Sequence of chain 1.A:
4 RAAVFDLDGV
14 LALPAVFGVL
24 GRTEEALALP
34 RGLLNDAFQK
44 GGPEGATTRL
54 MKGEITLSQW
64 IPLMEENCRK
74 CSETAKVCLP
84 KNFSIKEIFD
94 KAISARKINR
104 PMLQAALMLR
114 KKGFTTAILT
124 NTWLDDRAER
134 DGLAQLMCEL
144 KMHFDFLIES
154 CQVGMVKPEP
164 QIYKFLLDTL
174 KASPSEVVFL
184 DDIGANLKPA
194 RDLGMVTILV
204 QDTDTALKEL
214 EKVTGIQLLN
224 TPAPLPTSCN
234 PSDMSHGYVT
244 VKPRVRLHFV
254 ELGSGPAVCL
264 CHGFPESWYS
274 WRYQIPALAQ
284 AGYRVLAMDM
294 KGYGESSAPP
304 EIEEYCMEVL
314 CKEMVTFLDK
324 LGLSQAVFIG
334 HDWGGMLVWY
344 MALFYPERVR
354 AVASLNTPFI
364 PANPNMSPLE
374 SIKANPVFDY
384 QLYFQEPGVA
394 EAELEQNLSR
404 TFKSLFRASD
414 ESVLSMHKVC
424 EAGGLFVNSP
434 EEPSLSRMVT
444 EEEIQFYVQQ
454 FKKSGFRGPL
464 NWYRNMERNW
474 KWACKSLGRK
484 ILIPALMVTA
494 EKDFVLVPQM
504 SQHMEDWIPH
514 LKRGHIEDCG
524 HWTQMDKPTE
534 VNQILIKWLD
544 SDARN

This small molecule binds to this protein.
Small molecule (SMILES): O=C(NCc1ccc(Cl)cc1Cl)N1CCC(Oc2ncccn2)CC1

Binding-site contacts:
Ligand atom N22 contacts residue MET339 of chain 1.A at 3.5 Å.
Ligand atom C6 contacts residue TYR466 of chain 1.A at 3.0 Å (hydrophobic).
Ligand atom O16 contacts residue MET339 of chain 1.A at 3.2 Å.
Ligand atom N10 contacts residue TRP336 of chain 1.A at 3.8 Å.
Ligand atom C6 contacts residue ASP335 of chain 1.A at 3.2 Å.
Ligand atom CL1 contacts residue PHE497 of chain 1.A at 3.6 Å.
Ligand atom C6 contacts residue PHE267 of chain 1.A at 3.8 Å (hydrophobic).
Ligand atom C12 contacts residue GLN384 of chain 1.A at 3.7 Å.
Ligand atom C2 contacts residue HIS524 of chain 1.A at 3.6 Å.
Ligand atom CL1 contacts residue MET419 of chain 1.A at 3.9 Å.
Ligand atom C8 contacts residue ASP335 of chain 1.A at 3.4 Å.
Ligand atom C12 contacts residue TRP336 of chain 1.A at 3.8 Å (hydrophobic).
Ligand atom C15 contacts residue TRP336 of chain 1.A at 3.9 Å (hydrophobic).
Ligand atom C8 contacts residue TRP336 of chain 1.A at 3.9 Å (hydrophobic).
Ligand atom C5 contacts residue ASP335 of chain 1.A at 3.6 Å.
Ligand atom C11 contacts residue GLN384 of chain 1.A at 3.1 Å.
Ligand atom N7 contacts residue TYR466 of chain 1.A at 3.4 Å (h-bond).
Ligand atom C4 contacts residue ASP335 of chain 1.A at 3.5 Å.
Ligand atom C3 contacts residue HIS524 of chain 1.A at 3.2 Å.
Ligand atom CL1 contacts residue HIS524 of chain 1.A at 3.7 Å.
Ligand atom O9 contacts residue GLN384 of chain 1.A at 3.9 Å.
Ligand atom N18 contacts residue LEU499 of chain 1.A at 3.4 Å.
Ligand atom C19 contacts residue LEU499 of chain 1.A at 3.2 Å (hydrophobic).
Ligand atom C20 contacts residue MET503 of chain 1.A at 3.1 Å (hydrophobic).
Ligand atom C3 contacts residue VAL498 of chain 1.A at 3.5 Å (hydrophobic).
Ligand atom C14 contacts residue LEU499 of chain 1.A at 3.7 Å (hydrophobic).
Ligand atom N10 contacts residue ASP335 of chain 1.A at 3.7 Å.
Ligand atom CL24 contacts residue PHE267 of chain 1.A at 3.5 Å.
Ligand atom C21 contacts residue PRO361 of chain 1.A at 3.8 Å (hydrophobic).
Ligand atom C15 contacts residue ASP335 of chain 1.A at 3.1 Å.
Ligand atom N7 contacts residue TRP336 of chain 1.A at 3.9 Å.
Ligand atom C4 contacts residue HIS524 of chain 1.A at 3.2 Å.
Ligand atom C17 contacts residue MET339 of chain 1.A at 3.9 Å (hydrophobic).
Ligand atom C21 contacts residue ILE363 of chain 1.A at 3.8 Å (hydrophobic).
Ligand atom C8 contacts residue TYR466 of chain 1.A at 3.5 Å (hydrophobic).
Ligand atom O9 contacts residue TYR383 of chain 1.A at 2.9 Å (h-bond).
Ligand atom O9 contacts residue TYR466 of chain 1.A at 3.1 Å (h-bond).
Ligand atom C19 contacts residue MET503 of chain 1.A at 3.7 Å (hydrophobic).
Ligand atom N7 contacts residue ASP335 of chain 1.A at 2.4 Å (salt-bridge).
Ligand atom C5 contacts residue HIS524 of chain 1.A at 3.7 Å.